This protein binds this small molecule.
Small molecule (SMILES): Cc1onc(-c2ccc(Cl)cc2Cl)c1C(=O)N(C1CCCCC1)C1CCCCC1

Binding-site contacts:
Ligand atom C24 contacts residue SER93 of chain 1.A at 3.6 Å.
Ligand atom CL29 contacts residue LEU48 of chain 1.A at 3.6 Å.
Ligand atom O6 contacts residue ALA52 of chain 1.A at 3.5 Å.
Ligand atom O19 contacts residue PHE90 of chain 1.A at 3.3 Å.
Ligand atom C21 contacts residue MET126 of chain 1.A at 3.7 Å (hydrophobic).
Ligand atom C20 contacts residue PHE90 of chain 1.A at 3.6 Å (hydrophobic).
Ligand atom O6 contacts residue MET89 of chain 1.A at 3.6 Å.
Ligand atom C22 contacts residue PHE45 of chain 1.A at 3.7 Å (hydrophobic).
Ligand atom C27 contacts residue TYR130 of chain 1.A at 3.2 Å (hydrophobic).
Ligand atom C9 contacts residue LEU48 of chain 1.A at 3.8 Å (hydrophobic).
Ligand atom CL29 contacts residue MET51 of chain 1.A at 3.6 Å.
Ligand atom C12 contacts residue PHE90 of chain 1.A at 3.6 Å (hydrophobic).
Ligand atom N18 contacts residue PHE90 of chain 1.A at 3.3 Å.
Ligand atom N18 contacts residue SER93 of chain 1.A at 3.4 Å (h-bond).
Ligand atom O19 contacts residue VAL86 of chain 1.A at 3.9 Å.
Ligand atom CL26 contacts residue ALA52 of chain 1.A at 3.3 Å.
Ligand atom C11 contacts residue PHE90 of chain 1.A at 3.8 Å (hydrophobic).
Ligand atom C24 contacts residue TYR130 of chain 1.A at 3.3 Å (hydrophobic).
Ligand atom O6 contacts residue TRP230 of chain 1.A at 3.3 Å.
Ligand atom C12 contacts residue MET89 of chain 1.A at 3.9 Å (hydrophobic).
Ligand atom CL29 contacts residue LEU109 of chain 1.A at 3.4 Å.
Ligand atom C22 contacts residue PHE222 of chain 1.A at 4.0 Å (hydrophobic).
Ligand atom O19 contacts residue MET89 of chain 1.A at 3.4 Å.
Ligand atom C15 contacts residue THR49 of chain 1.A at 3.7 Å.
Ligand atom C16 contacts residue PHE45 of chain 1.A at 3.9 Å (hydrophobic).
Ligand atom C7 contacts residue TYR122 of chain 1.A at 3.6 Å (hydrophobic).
Ligand atom N18 contacts residue MET89 of chain 1.A at 3.7 Å.
Ligand atom CL26 contacts residue LEU48 of chain 1.A at 3.6 Å.
Ligand atom C24 contacts residue MET126 of chain 1.A at 4.0 Å (hydrophobic).
Ligand atom C14 contacts residue MET126 of chain 1.A at 3.6 Å (hydrophobic).
Ligand atom CL29 contacts residue ILE113 of chain 1.A at 3.5 Å.
Ligand atom C10 contacts residue TRP230 of chain 1.A at 3.7 Å (hydrophobic).
Ligand atom C13 contacts residue TYR122 of chain 1.A at 3.7 Å (hydrophobic).
Ligand atom C16 contacts residue MET211 of chain 1.A at 3.8 Å (hydrophobic).
Ligand atom C15 contacts residue LEU48 of chain 1.A at 3.8 Å (hydrophobic).
Ligand atom C20 contacts residue MET89 of chain 1.A at 4.0 Å (hydrophobic).
Ligand atom C17 contacts residue SER93 of chain 1.A at 4.0 Å.
Ligand atom C22 contacts residue TRP230 of chain 1.A at 3.9 Å (hydrophobic).
Ligand atom CL26 contacts residue HIS55 of chain 1.A at 3.8 Å.
Ligand atom C27 contacts residue SER93 of chain 1.A at 3.9 Å.

Sequence of chain 1.A:
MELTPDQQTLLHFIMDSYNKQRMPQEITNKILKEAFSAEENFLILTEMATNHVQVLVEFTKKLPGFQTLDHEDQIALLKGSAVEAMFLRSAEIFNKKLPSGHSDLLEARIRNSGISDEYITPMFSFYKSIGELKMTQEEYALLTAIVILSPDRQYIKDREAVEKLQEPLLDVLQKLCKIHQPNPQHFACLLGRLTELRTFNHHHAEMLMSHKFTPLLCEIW